The protein below binds the small molecule below.
Small molecule (SMILES): CC(=O)N[C@H]1[C@H](O[C@H]2[C@H](O)[C@@H](NC(C)=O)CO[C@@H]2CO)O[C@H](CO)[C@@H](O)[C@@H]1O

Sequence of chain 1.A:
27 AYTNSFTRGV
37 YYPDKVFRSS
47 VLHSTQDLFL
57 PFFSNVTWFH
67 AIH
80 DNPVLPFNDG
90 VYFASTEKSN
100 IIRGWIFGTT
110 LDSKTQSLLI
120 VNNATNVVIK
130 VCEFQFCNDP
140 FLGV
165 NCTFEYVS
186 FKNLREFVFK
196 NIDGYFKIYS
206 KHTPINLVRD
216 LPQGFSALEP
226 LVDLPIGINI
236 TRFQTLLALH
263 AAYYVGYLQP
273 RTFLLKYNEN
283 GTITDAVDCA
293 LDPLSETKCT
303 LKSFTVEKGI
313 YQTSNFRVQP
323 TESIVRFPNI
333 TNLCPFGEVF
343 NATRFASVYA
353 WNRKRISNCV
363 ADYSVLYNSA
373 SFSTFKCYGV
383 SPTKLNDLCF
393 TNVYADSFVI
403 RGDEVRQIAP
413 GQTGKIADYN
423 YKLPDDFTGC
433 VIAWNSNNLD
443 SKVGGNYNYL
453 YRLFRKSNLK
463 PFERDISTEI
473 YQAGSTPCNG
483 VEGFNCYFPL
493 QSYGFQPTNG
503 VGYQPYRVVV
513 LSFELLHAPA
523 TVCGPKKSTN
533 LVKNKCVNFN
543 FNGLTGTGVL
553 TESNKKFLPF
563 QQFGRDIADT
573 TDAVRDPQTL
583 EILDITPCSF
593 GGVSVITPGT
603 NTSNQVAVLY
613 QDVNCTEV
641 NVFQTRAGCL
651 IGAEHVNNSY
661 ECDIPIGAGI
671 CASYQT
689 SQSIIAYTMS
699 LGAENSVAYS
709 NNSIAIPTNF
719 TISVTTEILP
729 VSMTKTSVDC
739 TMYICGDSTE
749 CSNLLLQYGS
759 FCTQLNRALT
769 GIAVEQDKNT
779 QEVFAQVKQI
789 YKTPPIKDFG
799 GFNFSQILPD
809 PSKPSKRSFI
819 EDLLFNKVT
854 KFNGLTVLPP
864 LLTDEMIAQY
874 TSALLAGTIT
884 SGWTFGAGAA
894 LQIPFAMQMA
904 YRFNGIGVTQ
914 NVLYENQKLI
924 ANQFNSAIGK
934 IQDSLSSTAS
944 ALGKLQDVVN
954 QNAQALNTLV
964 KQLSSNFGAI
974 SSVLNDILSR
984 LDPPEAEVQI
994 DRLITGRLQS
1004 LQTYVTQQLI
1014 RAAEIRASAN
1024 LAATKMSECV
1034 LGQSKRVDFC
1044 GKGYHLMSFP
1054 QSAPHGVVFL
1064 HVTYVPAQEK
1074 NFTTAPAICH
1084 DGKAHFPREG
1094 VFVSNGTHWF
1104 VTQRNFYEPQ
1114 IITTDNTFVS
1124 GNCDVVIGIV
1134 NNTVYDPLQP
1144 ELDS

Binding-site contacts:
Ligand atom O5 contacts residue ASN1134 of chain 1.A at 2.4 Å (h-bond).
Ligand atom C8 contacts residue ASN1134 of chain 1.A at 4.4 Å.
Ligand atom C1 contacts residue ASN1134 of chain 1.A at 1.4 Å.
Ligand atom N2 contacts residue ASN1134 of chain 1.A at 2.9 Å (h-bond).
Ligand atom C4 contacts residue ASN1134 of chain 1.A at 4.2 Å.
Ligand atom C7 contacts residue ASN1134 of chain 1.A at 3.2 Å.
Ligand atom C3 contacts residue ASN1134 of chain 1.A at 3.8 Å.
Ligand atom O6 contacts residue ASN1134 of chain 1.A at 4.2 Å.
Ligand atom C5 contacts residue ASN1134 of chain 1.A at 3.7 Å.
Ligand atom C2 contacts residue ASN1134 of chain 1.A at 2.5 Å.
Ligand atom O7 contacts residue ASN1134 of chain 1.A at 3.1 Å (h-bond).